Binding-site contacts:
Ligand atom N24 contacts residue ASP70 of chain 1.B at 2.6 Å (salt-bridge).
Ligand atom C13 contacts residue HIS243 of chain 1.B at 3.9 Å.
Ligand atom O4 contacts residue GLU72 of chain 1.B at 2.6 Å (salt-bridge).
Ligand atom C23 contacts residue ASP70 of chain 1.B at 3.4 Å.
Ligand atom C12 contacts residue MET62 of chain 1.B at 3.9 Å (hydrophobic).
Ligand atom C3 contacts residue PHE123 of chain 1.B at 4.0 Å (hydrophobic).
Ligand atom C14 contacts residue HIS243 of chain 1.B at 3.6 Å.
Ligand atom C18 contacts residue LEU103 of chain 1.B at 3.8 Å (hydrophobic).
Ligand atom C13 contacts residue MET140 of chain 1.B at 3.9 Å (hydrophobic).
Ligand atom C2 contacts residue ALA69 of chain 1.B at 3.6 Å (hydrophobic).
Ligand atom C21 contacts residue MET62 of chain 1.B at 3.4 Å (hydrophobic).
Ligand atom C15 contacts residue LEU244 of chain 1.B at 3.7 Å (hydrophobic).
Ligand atom C25 contacts residue ASP70 of chain 1.B at 3.4 Å.
Ligand atom C26 contacts residue ASP70 of chain 1.B at 3.4 Å.
Ligand atom O4 contacts residue ARG113 of chain 1.B at 3.2 Å (salt-bridge).
Ligand atom C25 contacts residue LEU73 of chain 1.B at 3.6 Å (hydrophobic).
Ligand atom C19 contacts residue TRP102 of chain 1.B at 3.7 Å (hydrophobic).
Ligand atom C19 contacts residue ALA69 of chain 1.B at 3.5 Å (hydrophobic).
Ligand atom C4 contacts residue GLU72 of chain 1.B at 3.3 Å.
Ligand atom C15 contacts residue GLY240 of chain 1.B at 3.6 Å.
Ligand atom C13 contacts residue MET62 of chain 1.B at 3.7 Å (hydrophobic).
Ligand atom C14 contacts residue GLY240 of chain 1.B at 3.9 Å.
Ligand atom C12 contacts residue MET140 of chain 1.B at 3.6 Å (hydrophobic).
Ligand atom C5 contacts residue LEU106 of chain 1.B at 3.8 Å (hydrophobic).
Ligand atom C25 contacts residue TRP102 of chain 1.B at 4.0 Å (hydrophobic).
Ligand atom C21 contacts residue THR66 of chain 1.B at 3.6 Å.
Ligand atom C18 contacts residue ALA69 of chain 1.B at 3.6 Å (hydrophobic).
Ligand atom C14 contacts residue LEU244 of chain 1.B at 3.8 Å (hydrophobic).
Ligand atom C6 contacts residue PHE123 of chain 1.B at 4.0 Å (hydrophobic).
Ligand atom C2 contacts residue LEU65 of chain 1.B at 3.5 Å (hydrophobic).
Ligand atom C9 contacts residue PHE123 of chain 1.B at 3.6 Å (hydrophobic).
Ligand atom C3 contacts residue GLU72 of chain 1.B at 3.3 Å.
Ligand atom C10 contacts residue LEU147 of chain 1.B at 3.7 Å (hydrophobic).
Ligand atom C10 contacts residue ILE143 of chain 1.B at 3.6 Å (hydrophobic).
Ligand atom C24 contacts residue ASP70 of chain 1.B at 3.2 Å.
Ligand atom C22 contacts residue MET62 of chain 1.B at 3.6 Å (hydrophobic).
Ligand atom C21 contacts residue LEU244 of chain 1.B at 3.9 Å (hydrophobic).
Ligand atom C20 contacts residue ALA69 of chain 1.B at 3.9 Å (hydrophobic).
Ligand atom C3 contacts residue ALA69 of chain 1.B at 3.8 Å (hydrophobic).
Ligand atom C1 contacts residue PHE123 of chain 1.B at 4.0 Å (hydrophobic).

Sequence of chain 1.B:
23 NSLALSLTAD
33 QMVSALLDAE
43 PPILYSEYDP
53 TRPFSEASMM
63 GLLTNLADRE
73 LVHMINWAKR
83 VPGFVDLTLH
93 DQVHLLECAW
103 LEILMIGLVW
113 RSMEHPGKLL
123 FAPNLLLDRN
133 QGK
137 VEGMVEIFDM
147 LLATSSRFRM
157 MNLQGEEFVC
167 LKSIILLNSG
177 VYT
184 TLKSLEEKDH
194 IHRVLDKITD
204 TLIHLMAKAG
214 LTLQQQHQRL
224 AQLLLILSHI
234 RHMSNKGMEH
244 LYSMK

A small-molecule ligand and the protein it binds are described below.
Small molecule (SMILES): CC/C(=C(\c1ccc(O)cc1)c1ccc(OCCN(C)C)cc1)c1ccccc1